This protein binds this small molecule.
Small molecule (SMILES): O[C@@H]1[C@H](O)[C@@H](O)OC[C@@H]1O

Sequence of chain 1.A:
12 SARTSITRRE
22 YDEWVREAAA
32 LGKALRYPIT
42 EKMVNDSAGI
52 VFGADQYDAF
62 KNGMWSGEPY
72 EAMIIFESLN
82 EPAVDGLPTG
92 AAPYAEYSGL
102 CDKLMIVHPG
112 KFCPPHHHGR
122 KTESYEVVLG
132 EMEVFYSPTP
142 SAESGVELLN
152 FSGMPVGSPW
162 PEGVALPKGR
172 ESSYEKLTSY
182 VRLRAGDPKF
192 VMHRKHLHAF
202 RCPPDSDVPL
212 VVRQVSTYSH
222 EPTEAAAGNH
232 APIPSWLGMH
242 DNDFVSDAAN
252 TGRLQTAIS

Binding-site contacts:
Ligand atom C2 contacts residue TRP161 of chain 1.A at 3.9 Å (hydrophobic).
Ligand atom O5 contacts residue GLU176 of chain 1.A at 3.6 Å.
Ligand atom O1 contacts residue TYR175 of chain 1.A at 3.0 Å (h-bond).
Ligand atom O1 contacts residue GLU176 of chain 1.A at 3.3 Å.
Ligand atom C3 contacts residue TRP161 of chain 1.A at 4.3 Å (hydrophobic).
Ligand atom O5 contacts residue LEU178 of chain 1.A at 4.3 Å.
Ligand atom O5 contacts residue THR179 of chain 1.A at 4.3 Å.
Ligand atom C5 contacts residue GLU176 of chain 1.A at 4.3 Å.
Ligand atom C5 contacts residue THR179 of chain 1.A at 4.1 Å.
Ligand atom C2 contacts residue GLU176 of chain 1.A at 4.4 Å.
Ligand atom O5 contacts residue TRP161 of chain 1.A at 3.8 Å.
Ligand atom O5 contacts residue TYR175 of chain 1.A at 3.8 Å.
Ligand atom O2 contacts residue TRP161 of chain 1.A at 4.5 Å.
Ligand atom C1 contacts residue TYR175 of chain 1.A at 4.0 Å (hydrophobic).
Ligand atom C1 contacts residue TRP161 of chain 1.A at 4.4 Å (hydrophobic).
Ligand atom C1 contacts residue GLU176 of chain 1.A at 3.5 Å.
Ligand atom C4 contacts residue TRP161 of chain 1.A at 3.7 Å (hydrophobic).
Ligand atom O4 contacts residue TRP161 of chain 1.A at 4.0 Å.
Ligand atom O2 contacts residue GLU176 of chain 1.A at 4.1 Å.
Ligand atom C5 contacts residue TRP161 of chain 1.A at 4.2 Å (hydrophobic).
Ligand atom O1 contacts residue TRP161 of chain 1.A at 4.0 Å.